Binding-site contacts:
Ligand atom N2 contacts residue GLU179 of chain 1.B at 3.7 Å.
Ligand atom C2 contacts residue VAL178 of chain 1.B at 3.7 Å (hydrophobic).
Ligand atom N1 contacts residue PHE159 of chain 1.B at 3.8 Å.
Ligand atom C5 contacts residue PHE159 of chain 1.B at 3.9 Å (hydrophobic).
Ligand atom C6 contacts residue ILE206 of chain 1.B at 3.8 Å (hydrophobic).
Ligand atom N9 contacts residue VAL178 of chain 1.B at 3.7 Å.
Ligand atom N2 contacts residue MET180 of chain 1.B at 3.7 Å.
Ligand atom O1' contacts residue SO41 of chain 1.G at 3.5 Å (h-bond).
Ligand atom C4 contacts residue VAL178 of chain 1.B at 3.2 Å (hydrophobic).
Ligand atom C6 contacts residue VAL178 of chain 1.B at 3.8 Å (hydrophobic).
Ligand atom N3 contacts residue MET180 of chain 1.B at 3.6 Å.
Ligand atom N2 contacts residue PHE159 of chain 1.B at 3.7 Å.
Ligand atom C8 contacts residue SER90 of chain 1.B at 3.4 Å.
Ligand atom C5 contacts residue VAL178 of chain 1.B at 3.4 Å (hydrophobic).
Ligand atom N1 contacts residue VAL178 of chain 1.B at 3.9 Å.
Ligand atom C2 contacts residue PHE159 of chain 1.B at 3.6 Å (hydrophobic).
Ligand atom N2 contacts residue ALA156 of chain 1.B at 3.9 Å.
Ligand atom C1' contacts residue SER90 of chain 1.B at 3.1 Å.
Ligand atom N3 contacts residue PHE159 of chain 1.B at 3.8 Å.
Ligand atom C1' contacts residue SO41 of chain 1.G at 3.2 Å.
Ligand atom N3 contacts residue VAL178 of chain 1.B at 3.4 Å (h-bond).
Ligand atom O3' contacts residue PHE159 of chain 1.B at 3.6 Å.
Ligand atom N7 contacts residue GLY92 of chain 1.B at 3.3 Å (h-bond).
Ligand atom C6 contacts residue PHE159 of chain 1.B at 3.8 Å (hydrophobic).
Ligand atom C1' contacts residue GLU179 of chain 1.B at 3.8 Å.
Ligand atom O3' contacts residue HIS4 of chain 2.A at 2.6 Å (h-bond).
Ligand atom N3 contacts residue GLU179 of chain 1.B at 3.5 Å.
Ligand atom N9 contacts residue CYS91 of chain 1.B at 3.9 Å.
Ligand atom C8 contacts residue CYS91 of chain 1.B at 3.4 Å (hydrophobic).
Ligand atom C3' contacts residue HIS4 of chain 2.A at 3.8 Å.
Ligand atom O6 contacts residue GLY92 of chain 1.B at 3.8 Å.
Ligand atom C2' contacts residue MET180 of chain 1.B at 3.8 Å (hydrophobic).
Ligand atom O3' contacts residue ARG43 of chain 2.A at 3.8 Å.
Ligand atom C5 contacts residue GLY92 of chain 1.B at 3.6 Å.
Ligand atom N7 contacts residue CYS91 of chain 1.B at 3.4 Å.
Ligand atom C2' contacts residue PHE159 of chain 1.B at 3.8 Å (hydrophobic).
Ligand atom N9 contacts residue SER90 of chain 1.B at 3.5 Å (h-bond).
Ligand atom C3' contacts residue ARG43 of chain 2.A at 3.5 Å.
Ligand atom N2 contacts residue VAL178 of chain 1.B at 3.7 Å.
Ligand atom O6 contacts residue ILE206 of chain 1.B at 3.1 Å.

The protein below binds the small molecule below.
Small molecule (SMILES): Nc1nc2c(ncn2COCCO)c(=O)[nH]1

Sequence of chain 2.A:
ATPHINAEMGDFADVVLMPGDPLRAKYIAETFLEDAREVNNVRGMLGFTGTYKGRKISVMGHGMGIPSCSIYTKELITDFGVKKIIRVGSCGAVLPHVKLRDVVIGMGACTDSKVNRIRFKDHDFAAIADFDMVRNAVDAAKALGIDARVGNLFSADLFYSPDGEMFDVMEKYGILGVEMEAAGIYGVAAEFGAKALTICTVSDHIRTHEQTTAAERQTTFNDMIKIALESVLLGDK

Sequence of chain 1.B:
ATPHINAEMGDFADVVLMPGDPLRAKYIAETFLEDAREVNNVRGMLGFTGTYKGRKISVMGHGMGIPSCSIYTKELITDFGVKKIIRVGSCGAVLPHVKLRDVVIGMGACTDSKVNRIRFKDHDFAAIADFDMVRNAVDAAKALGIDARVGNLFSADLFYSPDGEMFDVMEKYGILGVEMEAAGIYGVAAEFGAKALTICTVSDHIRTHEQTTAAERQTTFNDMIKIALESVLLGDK